Binding-site contacts:
Ligand atom C02 contacts residue NAP1 of chain 1.C at 3.5 Å.
Ligand atom C19 contacts residue HIS119 of chain 1.A at 3.9 Å.
Ligand atom C00 contacts residue TRP229 of chain 1.A at 3.7 Å (hydrophobic).
Ligand atom C17 contacts residue NAP1 of chain 1.C at 3.8 Å.
Ligand atom C20 contacts residue LEU124 of chain 1.A at 3.5 Å (hydrophobic).
Ligand atom C21 contacts residue SER89 of chain 1.A at 3.3 Å.
Ligand atom C08 contacts residue MET122 of chain 1.A at 3.6 Å (hydrophobic).
Ligand atom O02 contacts residue HIS119 of chain 1.A at 2.8 Å (h-bond).
Ligand atom C04 contacts residue PHE313 of chain 1.A at 3.4 Å (hydrophobic).
Ligand atom C20 contacts residue MET122 of chain 1.A at 2.8 Å (hydrophobic).
Ligand atom N02 contacts residue SER120 of chain 1.A at 3.9 Å.
Ligand atom O02 contacts residue TYR57 of chain 1.A at 2.6 Å (h-bond).
Ligand atom N02 contacts residue TRP88 of chain 1.A at 3.6 Å.
Ligand atom O01 contacts residue NAP1 of chain 1.C at 3.1 Å (h-bond).
Ligand atom C15 contacts residue LEU56 of chain 1.A at 3.9 Å (hydrophobic).
Ligand atom C16 contacts residue LEU56 of chain 1.A at 3.7 Å (hydrophobic).
Ligand atom C21 contacts residue LEU124 of chain 1.A at 3.5 Å (hydrophobic).
Ligand atom C21 contacts residue MET122 of chain 1.A at 1.4 Å (hydrophobic).
Ligand atom C00 contacts residue PHE308 of chain 1.A at 3.6 Å (hydrophobic).
Ligand atom C17 contacts residue HIS119 of chain 1.A at 3.8 Å.
Ligand atom N02 contacts residue HIS119 of chain 1.A at 3.8 Å.
Ligand atom C07 contacts residue SER120 of chain 1.A at 3.9 Å.
Ligand atom C03 contacts residue NAP1 of chain 1.C at 3.2 Å.
Ligand atom C03 contacts residue TYR57 of chain 1.A at 3.4 Å (hydrophobic).
Ligand atom C08 contacts residue PHE313 of chain 1.A at 3.8 Å (hydrophobic).
Ligand atom C21 contacts residue SER123 of chain 1.A at 3.5 Å.
Ligand atom C16 contacts residue PHE308 of chain 1.A at 4.0 Å (hydrophobic).
Ligand atom O01 contacts residue HIS119 of chain 1.A at 3.0 Å (h-bond).
Ligand atom C07 contacts residue TRP88 of chain 1.A at 3.7 Å (hydrophobic).
Ligand atom C17 contacts residue LEU56 of chain 1.A at 3.6 Å (hydrophobic).
Ligand atom O02 contacts residue NAP1 of chain 1.C at 2.8 Å.
Ligand atom C04 contacts residue MET122 of chain 1.A at 3.5 Å (hydrophobic).
Ligand atom C20 contacts residue SER89 of chain 1.A at 3.1 Å.
Ligand atom C06 contacts residue MET122 of chain 1.A at 3.8 Å (hydrophobic).
Ligand atom C05 contacts residue MET122 of chain 1.A at 3.9 Å (hydrophobic).
Ligand atom C19 contacts residue NAP1 of chain 1.C at 3.9 Å.
Ligand atom C03 contacts residue HIS119 of chain 1.A at 3.7 Å.
Ligand atom C02 contacts residue TYR57 of chain 1.A at 3.4 Å (hydrophobic).
Ligand atom O01 contacts residue LEU56 of chain 1.A at 3.8 Å.
Ligand atom C19 contacts residue LEU56 of chain 1.A at 4.0 Å (hydrophobic).

A protein and the small-molecule ligand that binds it are described below.
Small molecule (SMILES): [H]/N=c1\oc2c(O)cccc2cc1C(=O)Nc1cccc(CC)c1

Sequence of chain 1.A:
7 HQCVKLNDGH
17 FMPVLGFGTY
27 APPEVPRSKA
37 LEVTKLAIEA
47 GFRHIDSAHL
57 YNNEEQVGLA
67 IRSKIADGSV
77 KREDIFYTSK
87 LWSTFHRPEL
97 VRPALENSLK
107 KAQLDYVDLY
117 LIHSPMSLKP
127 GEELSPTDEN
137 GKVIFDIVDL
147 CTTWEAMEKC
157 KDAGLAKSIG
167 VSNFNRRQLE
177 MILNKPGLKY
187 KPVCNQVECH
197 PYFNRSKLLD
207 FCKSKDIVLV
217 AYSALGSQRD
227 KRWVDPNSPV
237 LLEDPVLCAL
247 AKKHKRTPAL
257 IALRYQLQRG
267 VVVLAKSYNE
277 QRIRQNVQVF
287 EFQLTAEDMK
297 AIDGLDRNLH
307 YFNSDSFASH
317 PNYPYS